Sequence of chain 1.D:
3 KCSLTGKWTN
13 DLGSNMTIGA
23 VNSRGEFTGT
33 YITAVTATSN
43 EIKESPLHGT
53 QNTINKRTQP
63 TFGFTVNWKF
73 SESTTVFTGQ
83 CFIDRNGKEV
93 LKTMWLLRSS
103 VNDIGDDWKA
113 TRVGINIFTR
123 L

Binding-site contacts:
Ligand atom O6 contacts residue LYS9 of chain 1.D at 2.6 Å (salt-bridge).
Ligand atom C3 contacts residue ASN17 of chain 1.D at 3.8 Å.
Ligand atom C7 contacts residue GLY15 of chain 1.D at 4.0 Å.
Ligand atom N2 contacts residue GLY15 of chain 1.D at 3.7 Å.
Ligand atom C7 contacts residue ASN17 of chain 1.D at 4.1 Å.
Ligand atom O5 contacts residue LYS9 of chain 1.D at 3.2 Å (salt-bridge).
Ligand atom C1 contacts residue ASN17 of chain 1.D at 1.3 Å.
Ligand atom N2 contacts residue ASN17 of chain 1.D at 3.1 Å (h-bond).
Ligand atom C6 contacts residue LYS9 of chain 1.D at 3.8 Å.
Ligand atom C5 contacts residue LYS9 of chain 1.D at 4.1 Å.
Ligand atom C1 contacts residue LEU123 of chain 1.D at 4.4 Å (hydrophobic).
Ligand atom C8 contacts residue ALA36 of chain 1.D at 3.7 Å (hydrophobic).
Ligand atom C5 contacts residue ASN17 of chain 1.D at 3.5 Å.
Ligand atom C4 contacts residue ASN17 of chain 1.D at 4.1 Å.
Ligand atom O5 contacts residue ASN17 of chain 1.D at 2.2 Å (h-bond).
Ligand atom O5 contacts residue LEU123 of chain 1.D at 4.1 Å.
Ligand atom O7 contacts residue ILE34 of chain 1.D at 4.3 Å.
Ligand atom C8 contacts residue GLY15 of chain 1.D at 3.4 Å.
Ligand atom O7 contacts residue ASN17 of chain 1.D at 4.5 Å.
Ligand atom C2 contacts residue ASN17 of chain 1.D at 2.5 Å.
Ligand atom C1 contacts residue LYS9 of chain 1.D at 4.2 Å.

The protein below binds the small molecule below.
Small molecule (SMILES): CC(=O)N[C@@H]1[C@@H](O)[C@H](O)[C@@H](CO)O[C@H]1O